Sequence of chain 1.A:
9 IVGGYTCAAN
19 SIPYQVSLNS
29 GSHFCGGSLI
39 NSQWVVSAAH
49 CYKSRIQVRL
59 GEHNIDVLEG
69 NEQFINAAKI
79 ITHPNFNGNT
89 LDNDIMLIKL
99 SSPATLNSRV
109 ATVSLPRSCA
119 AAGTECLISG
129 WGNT

Sequence of chain 1.B:
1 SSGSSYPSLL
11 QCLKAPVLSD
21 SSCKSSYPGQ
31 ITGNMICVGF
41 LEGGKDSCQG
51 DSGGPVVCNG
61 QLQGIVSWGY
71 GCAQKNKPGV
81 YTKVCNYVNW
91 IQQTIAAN

Binding-site contacts:
Ligand atom CB contacts residue SER67 of chain 1.B at 3.7 Å.
Ligand atom C contacts residue GLN49 of chain 1.B at 3.6 Å.
Ligand atom O contacts residue GLN49 of chain 1.B at 2.8 Å (h-bond).
Ligand atom O contacts residue CYS48 of chain 1.B at 3.5 Å (h-bond).
Ligand atom CZ contacts residue GLY71 of chain 1.B at 3.7 Å.
Ligand atom O contacts residue SER52 of chain 1.B at 3.0 Å (h-bond).
Ligand atom NH1 contacts residue ASP46 of chain 1.B at 2.8 Å (salt-bridge).
Ligand atom NH2 contacts residue GLY71 of chain 1.B at 2.8 Å (h-bond).
Ligand atom O contacts residue ASP51 of chain 1.B at 3.4 Å (salt-bridge).
Ligand atom NE contacts residue TRP68 of chain 1.B at 3.7 Å.
Ligand atom C contacts residue GLY69 of chain 1.B at 3.6 Å.
Ligand atom NE contacts residue GLY71 of chain 1.B at 3.7 Å.
Ligand atom CA contacts residue GLN49 of chain 1.B at 3.6 Å.
Ligand atom N contacts residue SER52 of chain 1.B at 3.2 Å (h-bond).
Ligand atom CB contacts residue SER52 of chain 1.B at 3.1 Å.
Ligand atom CA contacts residue SER67 of chain 1.B at 3.7 Å.
Ligand atom NH2 contacts residue ASP46 of chain 1.B at 2.8 Å (salt-bridge).
Ligand atom CG contacts residue GLN49 of chain 1.B at 3.5 Å.
Ligand atom CZ contacts residue SER47 of chain 1.B at 3.2 Å.
Ligand atom CA contacts residue SER52 of chain 1.B at 3.1 Å.
Ligand atom NH2 contacts residue SER47 of chain 1.B at 3.7 Å.
Ligand atom N contacts residue HIS48 of chain 1.A at 3.6 Å (h-bond).
Ligand atom NH2 contacts residue GLY69 of chain 1.B at 3.7 Å.
Ligand atom C contacts residue GLY50 of chain 1.B at 3.8 Å.
Ligand atom O contacts residue GLN49 of chain 1.B at 3.3 Å.
Ligand atom NE contacts residue GLY69 of chain 1.B at 3.6 Å (h-bond).
Ligand atom O contacts residue GLY50 of chain 1.B at 2.8 Å (h-bond).
Ligand atom CH3 contacts residue GLY69 of chain 1.B at 3.3 Å.
Ligand atom CZ contacts residue ASP46 of chain 1.B at 3.5 Å.
Ligand atom NE contacts residue SER47 of chain 1.B at 3.7 Å.
Ligand atom C contacts residue SER52 of chain 1.B at 2.8 Å.
Ligand atom C contacts residue GLN49 of chain 1.B at 3.7 Å.
Ligand atom N contacts residue SER67 of chain 1.B at 2.9 Å (h-bond).
Ligand atom CB contacts residue CYS48 of chain 1.B at 3.5 Å (hydrophobic).
Ligand atom O contacts residue GLY69 of chain 1.B at 3.0 Å (h-bond).
Ligand atom O contacts residue TRP68 of chain 1.B at 3.2 Å.
Ligand atom NH1 contacts residue SER47 of chain 1.B at 3.0 Å (h-bond).
Ligand atom O contacts residue GLN49 of chain 1.B at 3.8 Å.
Ligand atom NH1 contacts residue GLY79 of chain 1.B at 3.3 Å.
Ligand atom C contacts residue SER67 of chain 1.B at 3.8 Å.

A protein and the small-molecule ligand that binds it are described below.
Small molecule (SMILES): CC(=O)N1CCC[C@H]1C(=O)N[C@H](C=O)CCCN=C(N)N